Binding-site contacts:
Ligand atom O7 contacts residue ASN37 of chain 1.A at 3.0 Å (h-bond).
Ligand atom C8 contacts residue TYR24 of chain 1.A at 4.1 Å (hydrophobic).
Ligand atom C4 contacts residue ASN37 of chain 1.A at 4.2 Å.
Ligand atom C3 contacts residue ASN37 of chain 1.A at 3.8 Å.
Ligand atom C1 contacts residue ASN37 of chain 1.A at 1.4 Å.
Ligand atom C5 contacts residue TYR24 of chain 1.A at 3.7 Å (hydrophobic).
Ligand atom C6 contacts residue PRO9 of chain 1.A at 3.6 Å (hydrophobic).
Ligand atom C6 contacts residue TYR24 of chain 1.A at 4.3 Å (hydrophobic).
Ligand atom C8 contacts residue TYR7 of chain 1.A at 4.1 Å (hydrophobic).
Ligand atom O6 contacts residue PRO9 of chain 1.A at 4.1 Å.
Ligand atom C7 contacts residue ASN37 of chain 1.A at 3.0 Å.
Ligand atom C6 contacts residue TYR7 of chain 1.A at 4.4 Å (hydrophobic).
Ligand atom C8 contacts residue ASN37 of chain 1.A at 4.0 Å.
Ligand atom O5 contacts residue ASN37 of chain 1.A at 2.4 Å (h-bond).
Ligand atom C2 contacts residue ASN37 of chain 1.A at 2.5 Å.
Ligand atom C1 contacts residue TYR24 of chain 1.A at 3.5 Å (hydrophobic).
Ligand atom C8 contacts residue PRO36 of chain 1.A at 3.9 Å (hydrophobic).
Ligand atom O5 contacts residue TYR24 of chain 1.A at 3.5 Å (h-bond).
Ligand atom O5 contacts residue PRO9 of chain 1.A at 3.8 Å.
Ligand atom C5 contacts residue PRO9 of chain 1.A at 4.2 Å (hydrophobic).
Ligand atom O6 contacts residue TYR7 of chain 1.A at 4.3 Å.
Ligand atom C5 contacts residue ASN37 of chain 1.A at 3.7 Å.
Ligand atom N2 contacts residue ASN37 of chain 1.A at 2.9 Å (h-bond).

This protein binds this small molecule.
Small molecule (SMILES): CC(=O)N[C@H]1[C@@H](O[C@H]2[C@H](O)[C@@H](NC(C)=O)CO[C@@H]2CO)O[C@H](CO)[C@@H](O)[C@@H]1O

Sequence of chain 1.A:
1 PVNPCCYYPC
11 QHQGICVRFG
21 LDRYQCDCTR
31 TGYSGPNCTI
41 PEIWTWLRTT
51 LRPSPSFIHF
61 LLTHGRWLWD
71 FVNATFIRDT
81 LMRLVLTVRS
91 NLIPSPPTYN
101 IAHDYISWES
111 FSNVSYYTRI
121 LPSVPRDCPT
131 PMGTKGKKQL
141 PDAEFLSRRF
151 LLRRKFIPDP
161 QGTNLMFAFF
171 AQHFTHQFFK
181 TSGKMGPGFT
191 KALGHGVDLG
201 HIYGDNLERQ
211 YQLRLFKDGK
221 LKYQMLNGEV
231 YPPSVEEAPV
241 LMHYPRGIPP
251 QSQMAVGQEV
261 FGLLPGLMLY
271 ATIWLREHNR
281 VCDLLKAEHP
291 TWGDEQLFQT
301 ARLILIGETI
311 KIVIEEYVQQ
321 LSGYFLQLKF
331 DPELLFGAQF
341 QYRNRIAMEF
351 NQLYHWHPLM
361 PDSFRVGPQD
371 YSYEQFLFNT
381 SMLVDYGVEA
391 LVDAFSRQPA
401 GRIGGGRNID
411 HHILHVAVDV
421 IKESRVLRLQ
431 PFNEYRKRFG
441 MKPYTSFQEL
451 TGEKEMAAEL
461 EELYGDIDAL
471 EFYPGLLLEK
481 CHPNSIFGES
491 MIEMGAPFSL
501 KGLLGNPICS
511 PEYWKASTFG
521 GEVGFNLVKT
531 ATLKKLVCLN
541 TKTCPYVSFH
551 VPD